Sequence of chain 1.B:
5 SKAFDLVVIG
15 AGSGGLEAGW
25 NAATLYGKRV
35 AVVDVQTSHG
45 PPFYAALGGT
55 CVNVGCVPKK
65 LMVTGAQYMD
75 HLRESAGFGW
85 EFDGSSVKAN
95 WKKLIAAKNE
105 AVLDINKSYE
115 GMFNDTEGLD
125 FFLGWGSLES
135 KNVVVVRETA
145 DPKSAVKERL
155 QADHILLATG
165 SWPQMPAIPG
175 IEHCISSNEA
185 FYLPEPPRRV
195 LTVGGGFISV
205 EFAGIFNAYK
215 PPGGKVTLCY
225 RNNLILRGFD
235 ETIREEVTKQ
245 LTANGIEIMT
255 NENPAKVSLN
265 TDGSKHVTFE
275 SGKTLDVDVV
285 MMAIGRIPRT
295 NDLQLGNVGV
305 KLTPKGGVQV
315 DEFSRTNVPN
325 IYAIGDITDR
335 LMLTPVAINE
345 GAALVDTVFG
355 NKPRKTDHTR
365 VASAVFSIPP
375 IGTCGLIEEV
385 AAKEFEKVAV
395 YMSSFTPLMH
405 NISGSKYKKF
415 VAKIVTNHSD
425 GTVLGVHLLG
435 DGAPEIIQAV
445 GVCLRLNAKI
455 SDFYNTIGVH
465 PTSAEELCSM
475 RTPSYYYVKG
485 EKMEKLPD

Binding-site contacts:
Ligand atom CL contacts residue TYR113 of chain 1.B at 3.7 Å.
Ligand atom CAW contacts residue TRP24 of chain 1.B at 3.4 Å (hydrophobic).
Ligand atom CAD contacts residue MET116 of chain 1.B at 3.3 Å (hydrophobic).
Ligand atom CL contacts residue LEU20 of chain 1.B at 3.8 Å.
Ligand atom CAX contacts residue MET116 of chain 1.B at 3.1 Å (hydrophobic).
Ligand atom CAS contacts residue SER17 of chain 1.B at 3.6 Å.
Ligand atom CAW contacts residue GLU21 of chain 1.B at 3.5 Å.
Ligand atom CAC contacts residue LEU20 of chain 1.B at 3.6 Å (hydrophobic).
Ligand atom CAJ contacts residue LEU20 of chain 1.B at 3.6 Å (hydrophobic).
Ligand atom CAF contacts residue LEU20 of chain 1.B at 3.4 Å (hydrophobic).
Ligand atom CAD contacts residue LEU20 of chain 1.B at 3.9 Å (hydrophobic).
Ligand atom CL contacts residue GLY16 of chain 1.B at 4.0 Å.
Ligand atom CAC contacts residue TRP24 of chain 1.B at 3.8 Å (hydrophobic).
Ligand atom CAB contacts residue PHE117 of chain 1.B at 3.6 Å (hydrophobic).
Ligand atom CAK contacts residue LEU20 of chain 1.B at 3.6 Å (hydrophobic).
Ligand atom CAA contacts residue TYR113 of chain 1.B at 3.8 Å (hydrophobic).
Ligand atom CAY contacts residue MET116 of chain 1.B at 3.9 Å (hydrophobic).
Ligand atom CAB contacts residue LEU20 of chain 1.B at 3.7 Å (hydrophobic).
Ligand atom CL contacts residue SER17 of chain 1.B at 4.0 Å.
Ligand atom CAO contacts residue TRP24 of chain 1.B at 3.7 Å (hydrophobic).
Ligand atom CAO contacts residue MET116 of chain 1.B at 2.9 Å (hydrophobic).
Ligand atom CAK contacts residue TYR113 of chain 1.B at 3.8 Å (hydrophobic).
Ligand atom CAR contacts residue LEU20 of chain 1.B at 3.9 Å (hydrophobic).
Ligand atom CAD contacts residue TYR113 of chain 1.B at 3.9 Å (hydrophobic).
Ligand atom CAT contacts residue GLU21 of chain 1.B at 3.4 Å.
Ligand atom CAV contacts residue GLU21 of chain 1.B at 3.4 Å.
Ligand atom CAF contacts residue TRP24 of chain 1.B at 3.8 Å (hydrophobic).
Ligand atom CAL contacts residue LEU20 of chain 1.B at 3.9 Å (hydrophobic).
Ligand atom CL contacts residue GLY52 of chain 1.B at 3.2 Å.
Ligand atom CAE contacts residue MET116 of chain 1.B at 3.6 Å (hydrophobic).
Ligand atom CAR contacts residue SER17 of chain 1.B at 3.2 Å.
Ligand atom CAP contacts residue MET116 of chain 1.B at 2.8 Å (hydrophobic).
Ligand atom NAN contacts residue MET116 of chain 1.B at 3.8 Å.
Ligand atom CAA contacts residue LEU20 of chain 1.B at 3.9 Å (hydrophobic).
Ligand atom CAG contacts residue MET116 of chain 1.B at 3.4 Å (hydrophobic).
Ligand atom CAM contacts residue MET116 of chain 1.B at 3.7 Å (hydrophobic).
Ligand atom CAS contacts residue GLU21 of chain 1.B at 3.3 Å.
Ligand atom CAA contacts residue PHE117 of chain 1.B at 4.0 Å (hydrophobic).
Ligand atom CAA contacts residue MET116 of chain 1.B at 4.0 Å (hydrophobic).
Ligand atom NAU contacts residue GLU21 of chain 1.B at 2.5 Å (salt-bridge).

This small molecule binds to this protein.
Small molecule (SMILES): CC1=Nc2ccc(Cl)cc2[C@H](c2ccccc2)N1Cc1ccccc1